Sequence of chain 3.A:
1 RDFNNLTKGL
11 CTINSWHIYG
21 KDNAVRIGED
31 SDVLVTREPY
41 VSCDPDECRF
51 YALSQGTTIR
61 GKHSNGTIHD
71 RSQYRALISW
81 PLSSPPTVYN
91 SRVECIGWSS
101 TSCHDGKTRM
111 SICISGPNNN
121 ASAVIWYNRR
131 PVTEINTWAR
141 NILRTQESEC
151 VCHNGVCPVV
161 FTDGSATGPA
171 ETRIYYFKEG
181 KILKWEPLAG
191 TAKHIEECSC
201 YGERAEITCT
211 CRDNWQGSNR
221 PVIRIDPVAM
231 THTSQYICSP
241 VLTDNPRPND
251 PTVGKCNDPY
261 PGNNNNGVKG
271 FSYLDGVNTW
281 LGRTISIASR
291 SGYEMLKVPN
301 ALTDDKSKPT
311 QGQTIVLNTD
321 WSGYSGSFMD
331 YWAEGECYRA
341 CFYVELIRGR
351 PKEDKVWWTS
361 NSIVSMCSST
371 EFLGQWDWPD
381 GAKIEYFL

Binding-site contacts:
Ligand atom O3 contacts residue BMA3 of chain 4.B at 4.2 Å.
Ligand atom O5 contacts residue BMA3 of chain 4.B at 2.4 Å (h-bond).
Ligand atom C6 contacts residue THR310 of chain 3.A at 4.2 Å.
Ligand atom O4 contacts residue BMA3 of chain 4.B at 4.4 Å.
Ligand atom C3 contacts residue THR310 of chain 3.A at 4.3 Å.
Ligand atom C6 contacts residue BMA3 of chain 4.B at 4.3 Å.
Ligand atom C4 contacts residue THR310 of chain 3.A at 4.1 Å.
Ligand atom C5 contacts residue BMA3 of chain 4.B at 3.0 Å.
Ligand atom C4 contacts residue BMA3 of chain 4.B at 3.5 Å.
Ligand atom C3 contacts residue BMA3 of chain 4.B at 2.9 Å.
Ligand atom C5 contacts residue THR310 of chain 3.A at 3.6 Å.
Ligand atom O2 contacts residue BMA3 of chain 4.B at 4.2 Å.
Ligand atom O4 contacts residue THR310 of chain 3.A at 3.7 Å.
Ligand atom C5 contacts residue PRO309 of chain 3.A at 4.2 Å (hydrophobic).
Ligand atom O5 contacts residue THR310 of chain 3.A at 4.5 Å.
Ligand atom C1 contacts residue BMA3 of chain 4.B at 3.0 Å.
Ligand atom C6 contacts residue PRO309 of chain 3.A at 3.7 Å (hydrophobic).
Ligand atom C2 contacts residue BMA3 of chain 4.B at 2.8 Å.

This protein binds this small molecule.
Small molecule (SMILES): OC[C@H]1O[C@H](O)[C@@H](O)[C@@H](O)[C@@H]1O